Binding-site contacts:
Ligand atom O3' contacts residue ALA73 of chain 2.B at 3.5 Å.
Ligand atom O1P contacts residue SER262 of chain 2.B at 2.9 Å (h-bond).
Ligand atom N7 contacts residue MET288 of chain 2.B at 2.9 Å (h-bond).
Ligand atom O6 contacts residue MET288 of chain 2.B at 3.2 Å (h-bond).
Ligand atom C5 contacts residue MET288 of chain 2.B at 3.6 Å (hydrophobic).
Ligand atom O3' contacts residue ASP238 of chain 2.B at 2.5 Å (salt-bridge).
Ligand atom C2 contacts residue GLU313 of chain 2.B at 3.5 Å.
Ligand atom O3P contacts residue GLY240 of chain 2.B at 3.0 Å (h-bond).
Ligand atom N7 contacts residue ILE204 of chain 2.B at 3.6 Å.
Ligand atom O3P contacts residue GLY202 of chain 2.B at 3.5 Å.
Ligand atom O6 contacts residue GLY314 of chain 2.B at 3.3 Å.
Ligand atom N7 contacts residue GLY287 of chain 2.B at 3.5 Å.
Ligand atom O5' contacts residue GLY239 of chain 2.B at 3.6 Å.
Ligand atom O5' contacts residue GLY202 of chain 2.B at 3.6 Å.
Ligand atom N3 contacts residue CYS205 of chain 2.B at 3.7 Å.
Ligand atom N1 contacts residue 2EY1 of chain 2.H at 3.5 Å.
Ligand atom O2' contacts residue ASP238 of chain 2.B at 2.5 Å (salt-bridge).
Ligand atom C5' contacts residue TYR285 of chain 2.B at 3.6 Å (hydrophobic).
Ligand atom O2P contacts residue LEU260 of chain 2.B at 3.7 Å.
Ligand atom O1P contacts residue SER203 of chain 2.B at 2.8 Å (h-bond).
Ligand atom O6 contacts residue GLY287 of chain 2.B at 3.3 Å.
Ligand atom O6 contacts residue GLU313 of chain 2.B at 3.6 Å.
Ligand atom C2 contacts residue 2EY1 of chain 2.H at 3.2 Å.
Ligand atom C8 contacts residue MET75 of chain 2.B at 3.5 Å (hydrophobic).
Ligand atom C2' contacts residue ASP238 of chain 2.B at 3.7 Å.
Ligand atom C3' contacts residue ASP238 of chain 2.B at 3.4 Å.
Ligand atom O2P contacts residue GLY261 of chain 2.B at 2.7 Å (h-bond).
Ligand atom O2P contacts residue SER262 of chain 2.B at 3.5 Å (h-bond).
Ligand atom C4' contacts residue ASP238 of chain 2.B at 3.5 Å.
Ligand atom C2 contacts residue CYS205 of chain 2.B at 3.2 Å (hydrophobic).
Ligand atom C6 contacts residue GLY289 of chain 2.B at 3.6 Å.
Ligand atom O2' contacts residue ASN177 of chain 2.B at 3.6 Å.
Ligand atom O3' contacts residue MET259 of chain 2.B at 3.5 Å (h-bond).
Ligand atom O3P contacts residue SER203 of chain 2.B at 2.9 Å (h-bond).
Ligand atom O1P contacts residue TYR285 of chain 2.B at 2.6 Å (h-bond).
Ligand atom C5 contacts residue ILE204 of chain 2.B at 3.6 Å (hydrophobic).
Ligand atom N1 contacts residue GLU313 of chain 2.B at 2.7 Å (salt-bridge).
Ligand atom N3 contacts residue 2EY1 of chain 2.H at 3.4 Å.
Ligand atom O6 contacts residue GLY289 of chain 2.B at 2.7 Å (h-bond).
Ligand atom C6 contacts residue GLU313 of chain 2.B at 3.6 Å.

Sequence of chain 2.B:
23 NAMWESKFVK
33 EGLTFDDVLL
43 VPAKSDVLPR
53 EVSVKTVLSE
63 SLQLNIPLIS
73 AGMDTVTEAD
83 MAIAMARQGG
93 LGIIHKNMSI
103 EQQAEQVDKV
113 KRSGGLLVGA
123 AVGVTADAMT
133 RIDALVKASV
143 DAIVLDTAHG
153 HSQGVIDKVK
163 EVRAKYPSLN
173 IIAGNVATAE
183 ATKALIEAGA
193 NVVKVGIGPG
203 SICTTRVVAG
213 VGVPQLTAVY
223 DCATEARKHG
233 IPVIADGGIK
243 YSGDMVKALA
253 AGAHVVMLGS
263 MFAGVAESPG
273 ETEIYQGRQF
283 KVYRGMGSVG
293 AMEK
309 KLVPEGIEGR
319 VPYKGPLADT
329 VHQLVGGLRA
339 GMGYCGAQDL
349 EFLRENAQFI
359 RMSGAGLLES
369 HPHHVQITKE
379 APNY

The protein below binds the small molecule below.
Small molecule (SMILES): O=c1[nH]cnc2c1ncn2[C@@H]1O[C@H](COP(=O)(O)O)[C@@H](O)[C@H]1O